This protein binds this small molecule.
Small molecule (SMILES): CC(=O)N[C@@H]1[C@@H](O)[C@H](O)[C@@H](CO)O[C@H]1O

Binding-site contacts:
Ligand atom C4 contacts residue ASN48 of chain 1.C at 4.4 Å.
Ligand atom C5 contacts residue GLU47 of chain 1.C at 4.3 Å.
Ligand atom O7 contacts residue SER97 of chain 1.C at 3.6 Å (h-bond).
Ligand atom N2 contacts residue ASN48 of chain 1.C at 2.8 Å (h-bond).
Ligand atom C7 contacts residue SER95 of chain 1.C at 3.7 Å.
Ligand atom O5 contacts residue ASN48 of chain 1.C at 2.6 Å (h-bond).
Ligand atom O7 contacts residue ARG181 of chain 1.C at 3.7 Å.
Ligand atom C2 contacts residue ARG181 of chain 1.C at 4.0 Å.
Ligand atom C7 contacts residue SER97 of chain 1.C at 4.2 Å.
Ligand atom N2 contacts residue ARG181 of chain 1.C at 3.9 Å.
Ligand atom C8 contacts residue ARG181 of chain 1.C at 2.7 Å.
Ligand atom C1 contacts residue GLU47 of chain 1.C at 3.8 Å.
Ligand atom C8 contacts residue SER97 of chain 1.C at 4.0 Å.
Ligand atom O7 contacts residue SER95 of chain 1.C at 4.0 Å.
Ligand atom N2 contacts residue GLU27 of chain 1.C at 3.6 Å.
Ligand atom C5 contacts residue ASN48 of chain 1.C at 3.7 Å.
Ligand atom C8 contacts residue CYS96 of chain 1.C at 3.9 Å (hydrophobic).
Ligand atom C2 contacts residue ASN48 of chain 1.C at 2.6 Å.
Ligand atom C7 contacts residue ASN48 of chain 1.C at 4.1 Å.
Ligand atom C7 contacts residue GLU27 of chain 1.C at 4.1 Å.
Ligand atom O6 contacts residue GLU47 of chain 1.C at 2.7 Å.
Ligand atom O5 contacts residue GLU47 of chain 1.C at 3.5 Å.
Ligand atom C3 contacts residue ASN48 of chain 1.C at 3.9 Å.
Ligand atom O3 contacts residue ARG181 of chain 1.C at 3.8 Å.
Ligand atom C8 contacts residue SER95 of chain 1.C at 2.6 Å.
Ligand atom O7 contacts residue GLU27 of chain 1.C at 4.3 Å.
Ligand atom C8 contacts residue CYS51 of chain 1.C at 3.4 Å (hydrophobic).
Ligand atom C1 contacts residue ASN48 of chain 1.C at 1.5 Å.
Ligand atom C7 contacts residue ARG181 of chain 1.C at 3.3 Å.
Ligand atom C6 contacts residue GLU47 of chain 1.C at 3.9 Å.

Sequence of chain 1.C:
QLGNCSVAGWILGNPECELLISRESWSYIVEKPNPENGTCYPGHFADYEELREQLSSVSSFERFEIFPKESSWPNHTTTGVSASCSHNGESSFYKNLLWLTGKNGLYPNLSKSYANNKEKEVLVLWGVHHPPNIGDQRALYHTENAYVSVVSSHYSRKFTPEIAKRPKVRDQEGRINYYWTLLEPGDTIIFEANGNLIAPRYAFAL